Sequence of chain 1.B:
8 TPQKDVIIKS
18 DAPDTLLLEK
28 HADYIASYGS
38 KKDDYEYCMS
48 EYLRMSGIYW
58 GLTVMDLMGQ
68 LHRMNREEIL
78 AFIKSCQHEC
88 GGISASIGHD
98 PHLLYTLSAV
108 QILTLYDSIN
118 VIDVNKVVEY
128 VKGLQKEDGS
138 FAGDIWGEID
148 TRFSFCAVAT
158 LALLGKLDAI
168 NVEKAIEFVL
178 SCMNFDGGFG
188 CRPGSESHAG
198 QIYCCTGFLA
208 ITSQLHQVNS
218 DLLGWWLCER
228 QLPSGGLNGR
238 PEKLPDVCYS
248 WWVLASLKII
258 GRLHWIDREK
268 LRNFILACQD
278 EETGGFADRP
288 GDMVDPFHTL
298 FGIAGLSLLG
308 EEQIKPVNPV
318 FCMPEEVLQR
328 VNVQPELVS

Sequence of chain 1.C:
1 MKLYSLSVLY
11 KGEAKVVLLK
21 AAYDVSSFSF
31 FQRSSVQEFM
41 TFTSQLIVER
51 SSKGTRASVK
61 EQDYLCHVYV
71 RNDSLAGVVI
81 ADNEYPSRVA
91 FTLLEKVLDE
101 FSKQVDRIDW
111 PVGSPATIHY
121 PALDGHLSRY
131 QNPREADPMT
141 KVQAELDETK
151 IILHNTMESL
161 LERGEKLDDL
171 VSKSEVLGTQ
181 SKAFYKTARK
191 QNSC

The small molecule below binds the protein below.
Small molecule (SMILES): C/C=C(\C)CC/C=C(\C)CC/C=C(\C)CCC=C(C)C

Binding-site contacts:
Ligand atom C15 contacts residue PHE152 of chain 1.B at 3.7 Å (hydrophobic).
Ligand atom C19 contacts residue TYR200 of chain 1.B at 3.6 Å (hydrophobic).
Ligand atom C20 contacts residue TYR56 of chain 1.B at 4.2 Å (hydrophobic).
Ligand atom C9 contacts residue GLN198 of chain 1.B at 3.4 Å.
Ligand atom C9 contacts residue ARG149 of chain 1.B at 4.0 Å.
Ligand atom C8 contacts residue GLY197 of chain 1.B at 3.6 Å.
Ligand atom C16 contacts residue LEU104 of chain 1.B at 4.2 Å (hydrophobic).
Ligand atom C7 contacts residue TRP249 of chain 1.B at 3.6 Å (hydrophobic).
Ligand atom C1 contacts residue CYS194 of chain 1.C at 1.8 Å (hydrophobic).
Ligand atom C6 contacts residue HIS195 of chain 1.B at 4.0 Å.
Ligand atom C2 contacts residue TYR246 of chain 1.B at 3.5 Å (hydrophobic).
Ligand atom C1 contacts residue TYR246 of chain 1.B at 3.3 Å (hydrophobic).
Ligand atom C2 contacts residue CYS194 of chain 1.C at 2.7 Å (hydrophobic).
Ligand atom C11 contacts residue CYS201 of chain 1.B at 3.9 Å (hydrophobic).
Ligand atom C19 contacts residue GLN108 of chain 1.B at 3.7 Å.
Ligand atom C20 contacts residue TRP248 of chain 1.B at 3.9 Å (hydrophobic).
Ligand atom C19 contacts residue PHE152 of chain 1.B at 3.8 Å (hydrophobic).
Ligand atom C20 contacts residue TRP249 of chain 1.B at 3.7 Å (hydrophobic).
Ligand atom C17 contacts residue TRP249 of chain 1.B at 4.0 Å (hydrophobic).
Ligand atom C20 contacts residue PHE298 of chain 1.B at 3.7 Å (hydrophobic).
Ligand atom C1 contacts residue DPO1 of chain 1.G at 3.8 Å.
Ligand atom C14 contacts residue LEU101 of chain 1.B at 3.7 Å (hydrophobic).
Ligand atom C18 contacts residue TYR200 of chain 1.B at 4.0 Å (hydrophobic).
Ligand atom C4 contacts residue CYS194 of chain 1.C at 3.8 Å (hydrophobic).
Ligand atom C9 contacts residue GLY197 of chain 1.B at 4.0 Å.
Ligand atom C20 contacts residue CYS319 of chain 1.B at 3.9 Å (hydrophobic).
Ligand atom C6 contacts residue TRP249 of chain 1.B at 4.0 Å (hydrophobic).
Ligand atom C6 contacts residue GLY197 of chain 1.B at 4.2 Å.
Ligand atom C13 contacts residue CYS201 of chain 1.B at 4.1 Å (hydrophobic).
Ligand atom C4 contacts residue CMT195 of chain 1.C at 3.9 Å.
Ligand atom C10 contacts residue GLY197 of chain 1.B at 3.3 Å.
Ligand atom C20 contacts residue TYR200 of chain 1.B at 3.9 Å (hydrophobic).
Ligand atom C11 contacts residue ARG149 of chain 1.B at 3.8 Å.
Ligand atom C10 contacts residue CYS201 of chain 1.B at 3.6 Å (hydrophobic).
Ligand atom C7 contacts residue GLY197 of chain 1.B at 3.7 Å.
Ligand atom C15 contacts residue CYS153 of chain 1.B at 4.0 Å (hydrophobic).
Ligand atom C12 contacts residue CYS201 of chain 1.B at 3.4 Å (hydrophobic).
Ligand atom C19 contacts residue TYR56 of chain 1.B at 4.1 Å (hydrophobic).
Ligand atom C3 contacts residue CYS194 of chain 1.C at 3.7 Å (hydrophobic).
Ligand atom C12 contacts residue TRP249 of chain 1.B at 4.1 Å (hydrophobic).